Binding-site contacts:
Ligand atom O2 contacts residue NAP1 of chain 2.E at 3.7 Å.
Ligand atom C1 contacts residue ILE158 of chain 2.B at 4.3 Å (hydrophobic).
Ligand atom C4 contacts residue NAP1 of chain 2.E at 4.0 Å.
Ligand atom C1 contacts residue NAP1 of chain 2.E at 3.4 Å.
Ligand atom O2 contacts residue ILE158 of chain 2.B at 4.5 Å.
Ligand atom C3 contacts residue SER150 of chain 2.B at 3.4 Å.
Ligand atom C2 contacts residue ILE158 of chain 2.B at 4.1 Å (hydrophobic).
Ligand atom C4 contacts residue SER199 of chain 2.B at 4.5 Å.
Ligand atom C2 contacts residue NAP1 of chain 2.E at 3.8 Å.
Ligand atom C2 contacts residue SER148 of chain 2.B at 4.2 Å.
Ligand atom C1 contacts residue TYR161 of chain 2.B at 3.2 Å (hydrophobic).
Ligand atom C3 contacts residue ILE158 of chain 2.B at 4.1 Å (hydrophobic).
Ligand atom O2 contacts residue TYR149 of chain 2.B at 4.1 Å.
Ligand atom O1 contacts residue SER148 of chain 2.B at 3.4 Å (h-bond).
Ligand atom O1 contacts residue NAP1 of chain 2.E at 2.9 Å.
Ligand atom C1 contacts residue SER148 of chain 2.B at 4.2 Å.
Ligand atom C4 contacts residue ILE158 of chain 2.B at 4.2 Å (hydrophobic).
Ligand atom C2 contacts residue TYR149 of chain 2.B at 4.0 Å (hydrophobic).
Ligand atom C4 contacts residue TYR161 of chain 2.B at 3.8 Å (hydrophobic).
Ligand atom C3 contacts residue TYR161 of chain 2.B at 4.0 Å (hydrophobic).
Ligand atom C2 contacts residue TYR161 of chain 2.B at 4.3 Å (hydrophobic).
Ligand atom C4 contacts residue MET198 of chain 2.B at 4.0 Å (hydrophobic).
Ligand atom O1 contacts residue TYR161 of chain 2.B at 2.3 Å (h-bond).
Ligand atom O2 contacts residue VAL193 of chain 2.B at 4.0 Å.
Ligand atom C3 contacts residue TYR149 of chain 2.B at 3.3 Å (hydrophobic).
Ligand atom C3 contacts residue NAP1 of chain 2.E at 4.4 Å.
Ligand atom O2 contacts residue LEU202 of chain 2.B at 3.9 Å.
Ligand atom C3 contacts residue SER148 of chain 2.B at 3.2 Å.

This small molecule binds to this protein.
Small molecule (SMILES): CC(=O)C(C)=O

Sequence of chain 2.B:
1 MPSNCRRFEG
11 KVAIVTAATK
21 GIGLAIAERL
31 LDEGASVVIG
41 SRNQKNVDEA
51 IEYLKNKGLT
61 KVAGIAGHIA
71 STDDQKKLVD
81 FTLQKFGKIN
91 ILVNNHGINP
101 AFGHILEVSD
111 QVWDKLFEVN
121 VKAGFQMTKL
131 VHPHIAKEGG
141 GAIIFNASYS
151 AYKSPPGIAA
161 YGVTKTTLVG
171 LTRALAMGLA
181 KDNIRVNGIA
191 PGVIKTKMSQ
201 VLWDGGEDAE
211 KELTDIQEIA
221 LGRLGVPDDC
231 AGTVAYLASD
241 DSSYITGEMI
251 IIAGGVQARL